Sequence of chain 2.A:
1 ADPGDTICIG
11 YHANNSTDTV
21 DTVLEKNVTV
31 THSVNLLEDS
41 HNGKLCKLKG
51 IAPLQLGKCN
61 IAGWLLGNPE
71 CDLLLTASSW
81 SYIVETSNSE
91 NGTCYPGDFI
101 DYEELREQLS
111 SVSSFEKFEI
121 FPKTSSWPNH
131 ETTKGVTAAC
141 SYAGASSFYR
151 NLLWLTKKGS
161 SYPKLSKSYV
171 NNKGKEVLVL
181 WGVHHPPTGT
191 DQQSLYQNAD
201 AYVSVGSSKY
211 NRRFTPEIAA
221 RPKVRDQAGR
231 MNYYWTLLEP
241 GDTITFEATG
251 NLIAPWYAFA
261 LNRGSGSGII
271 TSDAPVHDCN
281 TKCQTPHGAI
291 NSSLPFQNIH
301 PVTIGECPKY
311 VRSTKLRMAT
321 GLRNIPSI

Binding-site contacts:
Ligand atom C3 contacts residue ARG225 of chain 2.A at 3.5 Å.
Ligand atom C2 contacts residue ARG225 of chain 2.A at 3.5 Å.
Ligand atom O7 contacts residue ASN91 of chain 2.A at 3.1 Å (h-bond).
Ligand atom C7 contacts residue ASN68 of chain 2.A at 3.6 Å.
Ligand atom N2 contacts residue ARG225 of chain 2.A at 3.3 Å (salt-bridge).
Ligand atom C1 contacts residue ASN91 of chain 2.A at 1.3 Å.
Ligand atom C4 contacts residue ARG225 of chain 2.A at 4.5 Å.
Ligand atom C1 contacts residue GLU70 of chain 2.A at 4.4 Å.
Ligand atom O6 contacts residue ASN91 of chain 2.A at 4.4 Å.
Ligand atom N2 contacts residue ASN91 of chain 2.A at 3.1 Å (h-bond).
Ligand atom C7 contacts residue ARG225 of chain 2.A at 3.5 Å.
Ligand atom O3 contacts residue ARG225 of chain 2.A at 2.5 Å (salt-bridge).
Ligand atom C8 contacts residue GLU70 of chain 2.A at 3.4 Å.
Ligand atom C8 contacts residue CYS94 of chain 2.A at 3.7 Å (hydrophobic).
Ligand atom O7 contacts residue CYS94 of chain 2.A at 3.6 Å.
Ligand atom C5 contacts residue ASN91 of chain 2.A at 3.5 Å.
Ligand atom N2 contacts residue GLU70 of chain 2.A at 3.5 Å.
Ligand atom O6 contacts residue GLU90 of chain 2.A at 3.9 Å.
Ligand atom C7 contacts residue GLU70 of chain 2.A at 3.7 Å.
Ligand atom C8 contacts residue ALA139 of chain 2.A at 4.5 Å (hydrophobic).
Ligand atom C3 contacts residue ASN91 of chain 2.A at 3.8 Å.
Ligand atom C8 contacts residue ASN68 of chain 2.A at 3.3 Å.
Ligand atom O7 contacts residue ASN68 of chain 2.A at 3.1 Å (h-bond).
Ligand atom C2 contacts residue ASN91 of chain 2.A at 2.5 Å.
Ligand atom C8 contacts residue ARG225 of chain 2.A at 4.2 Å.
Ligand atom C4 contacts residue ASN91 of chain 2.A at 4.2 Å.
Ligand atom O5 contacts residue ASN91 of chain 2.A at 2.2 Å (h-bond).
Ligand atom O7 contacts residue ARG225 of chain 2.A at 3.6 Å.
Ligand atom C7 contacts residue CYS94 of chain 2.A at 4.0 Å (hydrophobic).
Ligand atom C7 contacts residue ASN91 of chain 2.A at 3.3 Å.

This small molecule binds to this protein.
Small molecule (SMILES): CC(=O)N[C@@H]1[C@@H](O)[C@H](O)[C@@H](CO)O[C@H]1O